Sequence of chain 1.B:
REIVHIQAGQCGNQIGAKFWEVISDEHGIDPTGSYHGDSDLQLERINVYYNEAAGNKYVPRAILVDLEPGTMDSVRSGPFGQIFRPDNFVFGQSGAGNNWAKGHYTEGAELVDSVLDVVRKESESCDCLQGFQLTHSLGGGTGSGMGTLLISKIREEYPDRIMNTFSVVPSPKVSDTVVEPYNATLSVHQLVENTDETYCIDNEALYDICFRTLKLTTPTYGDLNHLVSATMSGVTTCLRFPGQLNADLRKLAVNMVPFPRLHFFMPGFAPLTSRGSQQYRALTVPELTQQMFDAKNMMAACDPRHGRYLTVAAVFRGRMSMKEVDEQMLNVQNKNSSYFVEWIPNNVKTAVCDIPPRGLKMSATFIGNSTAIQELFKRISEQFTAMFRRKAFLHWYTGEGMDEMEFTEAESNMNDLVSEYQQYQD

Binding-site contacts:
Ligand atom C32 contacts residue VAL23 of chain 1.B at 3.5 Å (hydrophobic).
Ligand atom C15 contacts residue THR274 of chain 1.B at 3.7 Å.
Ligand atom C08 contacts residue LEU228 of chain 1.B at 3.8 Å (hydrophobic).
Ligand atom O13 contacts residue ARG359 of chain 1.B at 3.2 Å (salt-bridge).
Ligand atom C40 contacts residue ALA231 of chain 1.B at 3.4 Å (hydrophobic).
Ligand atom C33 contacts residue VAL23 of chain 1.B at 3.6 Å (hydrophobic).
Ligand atom C14 contacts residue THR274 of chain 1.B at 3.3 Å.
Ligand atom C41 contacts residue VAL23 of chain 1.B at 3.7 Å (hydrophobic).
Ligand atom C09 contacts residue HIS227 of chain 1.B at 3.8 Å.
Ligand atom C36 contacts residue HIS227 of chain 1.B at 3.2 Å.
Ligand atom C16 contacts residue THR274 of chain 1.B at 3.4 Å.
Ligand atom O13 contacts residue PRO358 of chain 1.B at 3.2 Å.
Ligand atom C33 contacts residue ASP26 of chain 1.B at 3.7 Å.
Ligand atom C37 contacts residue PRO358 of chain 1.B at 3.7 Å (hydrophobic).
Ligand atom C39 contacts residue PRO358 of chain 1.B at 3.8 Å (hydrophobic).
Ligand atom C19 contacts residue ARG276 of chain 1.B at 3.7 Å.
Ligand atom C06 contacts residue HIS227 of chain 1.B at 3.6 Å.
Ligand atom C28 contacts residue PRO358 of chain 1.B at 3.6 Å (hydrophobic).
Ligand atom C38 contacts residue PRO358 of chain 1.B at 3.5 Å (hydrophobic).
Ligand atom C41 contacts residue GLU27 of chain 1.B at 3.1 Å.
Ligand atom O06 contacts residue THR274 of chain 1.B at 2.7 Å (h-bond).
Ligand atom C38 contacts residue PHE270 of chain 1.B at 3.6 Å (hydrophobic).
Ligand atom O12 contacts residue GLY360 of chain 1.B at 3.5 Å (h-bond).
Ligand atom O06 contacts residue LEU273 of chain 1.B at 3.5 Å.
Ligand atom C07 contacts residue HIS227 of chain 1.B at 3.2 Å.
Ligand atom O08 contacts residue ARG276 of chain 1.B at 3.7 Å.
Ligand atom O13 contacts residue GLY360 of chain 1.B at 3.6 Å.
Ligand atom C39 contacts residue ALA231 of chain 1.B at 3.3 Å (hydrophobic).
Ligand atom C39 contacts residue SER234 of chain 1.B at 3.8 Å.
Ligand atom C39 contacts residue PHE270 of chain 1.B at 3.4 Å (hydrophobic).
Ligand atom C19 contacts residue THR274 of chain 1.B at 3.0 Å.
Ligand atom C42 contacts residue VAL23 of chain 1.B at 3.5 Å (hydrophobic).
Ligand atom C15 contacts residue PRO272 of chain 1.B at 3.1 Å (hydrophobic).
Ligand atom C07 contacts residue LEU228 of chain 1.B at 3.6 Å (hydrophobic).
Ligand atom O06 contacts residue PRO272 of chain 1.B at 3.4 Å (h-bond).
Ligand atom C41 contacts residue SER234 of chain 1.B at 3.5 Å.
Ligand atom C40 contacts residue GLU27 of chain 1.B at 3.4 Å.
Ligand atom O14 contacts residue HIS227 of chain 1.B at 2.9 Å.
Ligand atom C08 contacts residue HIS227 of chain 1.B at 3.4 Å.
Ligand atom C40 contacts residue SER234 of chain 1.B at 3.0 Å.

The small molecule below binds the protein below.
Small molecule (SMILES): CC(=O)O[C@H]1C(=O)[C@@]2(C)[C@H]([C@H](OC(=O)c3ccccc3)[C@]3(O)C[C@H](OC(=O)[C@H](O)[C@@H](NC(=O)c4ccccc4)c4ccccc4)C(C)=C1C3(C)C)[C@]1(OC(C)=O)CO[C@@H]1C[C@@H]2O